Sequence of chain 1.A:
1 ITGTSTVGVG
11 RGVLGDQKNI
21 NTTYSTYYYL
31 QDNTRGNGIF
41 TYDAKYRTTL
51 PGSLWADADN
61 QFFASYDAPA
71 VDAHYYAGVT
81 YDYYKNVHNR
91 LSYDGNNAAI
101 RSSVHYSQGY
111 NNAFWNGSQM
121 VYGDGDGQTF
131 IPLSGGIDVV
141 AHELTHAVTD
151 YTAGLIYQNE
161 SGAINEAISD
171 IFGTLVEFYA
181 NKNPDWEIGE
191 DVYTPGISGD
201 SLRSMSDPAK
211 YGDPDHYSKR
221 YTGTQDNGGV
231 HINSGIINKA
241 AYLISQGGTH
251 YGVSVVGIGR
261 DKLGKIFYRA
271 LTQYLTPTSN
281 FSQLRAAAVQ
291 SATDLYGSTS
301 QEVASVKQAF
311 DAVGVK

Binding-site contacts:
Ligand atom CG1 contacts residue VAL139 of chain 1.A at 4.2 Å (hydrophobic).
Ligand atom CD1 contacts residue ILE188 of chain 1.A at 3.8 Å (hydrophobic).
Ligand atom C contacts residue ARG203 of chain 1.A at 3.9 Å.
Ligand atom CG2 contacts residue TYR1 of chain 1.C at 3.3 Å (hydrophobic).
Ligand atom CA contacts residue ASN112 of chain 1.A at 3.8 Å.
Ligand atom CG2 contacts residue LEU202 of chain 1.A at 3.8 Å (hydrophobic).
Ligand atom O contacts residue HIS231 of chain 1.A at 3.6 Å.
Ligand atom CA contacts residue HIS142 of chain 1.A at 4.2 Å.
Ligand atom CG2 contacts residue GLU143 of chain 1.A at 4.3 Å.
Ligand atom CD1 contacts residue VAL139 of chain 1.A at 4.3 Å (hydrophobic).
Ligand atom CA contacts residue GLU143 of chain 1.A at 3.2 Å.
Ligand atom CG1 contacts residue GLU143 of chain 1.A at 4.4 Å.
Ligand atom O contacts residue GLU166 of chain 1.A at 4.3 Å.
Ligand atom CD1 contacts residue GLU143 of chain 1.A at 4.4 Å.
Ligand atom O contacts residue LEU202 of chain 1.A at 4.3 Å.
Ligand atom CA contacts residue TYR1 of chain 1.C at 2.5 Å (hydrophobic).
Ligand atom CA contacts residue ALA113 of chain 1.A at 4.3 Å (hydrophobic).
Ligand atom O contacts residue HIS142 of chain 1.A at 4.3 Å.
Ligand atom CB contacts residue TYR1 of chain 1.C at 3.4 Å (hydrophobic).
Ligand atom N contacts residue ASN112 of chain 1.A at 3.1 Å (h-bond).
Ligand atom CB contacts residue GLU143 of chain 1.A at 3.3 Å.
Ligand atom CG1 contacts residue LEU202 of chain 1.A at 3.9 Å (hydrophobic).
Ligand atom CG1 contacts residue ARG203 of chain 1.A at 4.0 Å.
Ligand atom CB contacts residue VAL139 of chain 1.A at 4.1 Å (hydrophobic).
Ligand atom CG2 contacts residue ALA113 of chain 1.A at 4.3 Å (hydrophobic).
Ligand atom N contacts residue TYR1 of chain 1.C at 2.8 Å (h-bond).
Ligand atom O contacts residue TYR1 of chain 1.C at 2.2 Å (h-bond).
Ligand atom O contacts residue ARG203 of chain 1.A at 2.8 Å (salt-bridge).
Ligand atom CG2 contacts residue LEU133 of chain 1.A at 3.9 Å (hydrophobic).
Ligand atom CB contacts residue ASN112 of chain 1.A at 4.0 Å.
Ligand atom CD1 contacts residue ARG203 of chain 1.A at 3.5 Å.
Ligand atom C contacts residue HIS231 of chain 1.A at 4.1 Å.
Ligand atom CG2 contacts residue ASN112 of chain 1.A at 3.2 Å.
Ligand atom C contacts residue TYR1 of chain 1.C at 1.3 Å (hydrophobic).
Ligand atom CG1 contacts residue ILE188 of chain 1.A at 4.2 Å (hydrophobic).
Ligand atom N contacts residue GLU143 of chain 1.A at 2.7 Å (salt-bridge).
Ligand atom CD1 contacts residue HIS142 of chain 1.A at 3.4 Å.
Ligand atom C contacts residue ASN112 of chain 1.A at 4.0 Å.
Ligand atom N contacts residue ALA113 of chain 1.A at 2.9 Å (h-bond).
Ligand atom CG1 contacts residue TYR1 of chain 1.C at 4.1 Å (hydrophobic).

The protein below binds the small molecule below.
Small molecule (SMILES): CC[C@H](C)[C@H](N)C(=O)O